Binding-site contacts:
Ligand atom C21 contacts residue HEM1 of chain 1.NA at 3.7 Å.
Ligand atom N01 contacts residue GLU321 of chain 1.D at 2.7 Å (salt-bridge).
Ligand atom F15 contacts residue MET299 of chain 1.D at 3.7 Å.
Ligand atom F15 contacts residue HEM1 of chain 1.NA at 2.9 Å.
Ligand atom C21 contacts residue TYR435 of chain 1.D at 3.4 Å (hydrophobic).
Ligand atom C07 contacts residue HEM1 of chain 1.NA at 3.6 Å.
Ligand atom F15 contacts residue VAL296 of chain 1.D at 3.6 Å.
Ligand atom C09 contacts residue GLU321 of chain 1.D at 3.2 Å.
Ligand atom C18 contacts residue HEM1 of chain 1.NA at 3.1 Å.
Ligand atom C02 contacts residue TRP316 of chain 1.D at 3.7 Å (hydrophobic).
Ligand atom C05 contacts residue VAL296 of chain 1.D at 3.6 Å (hydrophobic).
Ligand atom C15 contacts residue VAL296 of chain 1.D at 3.3 Å (hydrophobic).
Ligand atom F15 contacts residue PHE313 of chain 1.D at 3.5 Å.
Ligand atom C03 contacts residue HEM1 of chain 1.NA at 3.4 Å.
Ligand atom C07 contacts residue PRO294 of chain 1.D at 3.7 Å (hydrophobic).
Ligand atom C12 contacts residue HEM1 of chain 1.NA at 3.3 Å.
Ligand atom C11 contacts residue HEM1 of chain 1.NA at 3.5 Å.
Ligand atom C09 contacts residue HEM1 of chain 1.NA at 3.3 Å.
Ligand atom C16 contacts residue VAL296 of chain 1.D at 3.4 Å (hydrophobic).
Ligand atom C07 contacts residue GLY315 of chain 1.D at 3.4 Å.
Ligand atom C15 contacts residue HEM1 of chain 1.NA at 3.3 Å.
Ligand atom N02 contacts residue TRP316 of chain 1.D at 2.9 Å (h-bond).
Ligand atom N02 contacts residue TYR317 of chain 1.D at 3.7 Å.
Ligand atom C02 contacts residue HEM1 of chain 1.NA at 3.8 Å.
Ligand atom C14 contacts residue VAL296 of chain 1.D at 3.7 Å (hydrophobic).
Ligand atom C08 contacts residue GLU321 of chain 1.D at 3.5 Å.
Ligand atom N02 contacts residue HEM1 of chain 1.NA at 3.3 Å.
Ligand atom F16 contacts residue VAL296 of chain 1.D at 3.8 Å.
Ligand atom C06 contacts residue GLU321 of chain 1.D at 3.5 Å.
Ligand atom N01 contacts residue PRO294 of chain 1.D at 3.8 Å.
Ligand atom F16 contacts residue HEM1 of chain 1.NA at 3.2 Å.
Ligand atom C21 contacts residue PHE65 of chain 1.D at 3.7 Å (hydrophobic).
Ligand atom C07 contacts residue PHE313 of chain 1.D at 3.6 Å (hydrophobic).
Ligand atom C06 contacts residue PRO294 of chain 1.D at 3.8 Å (hydrophobic).
Ligand atom N02 contacts residue GLU321 of chain 1.D at 2.7 Å (salt-bridge).
Ligand atom C17 contacts residue HEM1 of chain 1.NA at 3.6 Å.
Ligand atom C03 contacts residue PRO294 of chain 1.D at 3.8 Å (hydrophobic).
Ligand atom C14 contacts residue HEM1 of chain 1.NA at 2.9 Å.
Ligand atom C13 contacts residue HEM1 of chain 1.NA at 3.3 Å.
Ligand atom C02 contacts residue GLU321 of chain 1.D at 3.6 Å.

Sequence of chain 1.D:
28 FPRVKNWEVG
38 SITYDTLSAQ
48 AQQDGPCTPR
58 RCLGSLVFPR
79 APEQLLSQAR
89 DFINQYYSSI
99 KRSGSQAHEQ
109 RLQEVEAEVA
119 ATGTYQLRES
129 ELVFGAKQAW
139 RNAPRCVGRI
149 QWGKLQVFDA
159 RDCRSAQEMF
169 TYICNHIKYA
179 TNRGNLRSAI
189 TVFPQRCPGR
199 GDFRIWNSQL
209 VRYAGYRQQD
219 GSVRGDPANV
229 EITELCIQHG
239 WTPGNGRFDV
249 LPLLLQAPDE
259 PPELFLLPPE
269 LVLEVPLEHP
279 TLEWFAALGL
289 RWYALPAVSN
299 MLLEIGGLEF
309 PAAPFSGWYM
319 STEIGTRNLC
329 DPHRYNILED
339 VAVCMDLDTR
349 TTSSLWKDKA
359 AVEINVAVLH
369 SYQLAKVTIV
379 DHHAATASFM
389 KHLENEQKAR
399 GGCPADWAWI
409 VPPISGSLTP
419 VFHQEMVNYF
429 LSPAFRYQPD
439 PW

A protein and the small-molecule ligand that binds it are described below.
Small molecule (SMILES): CCN(CC)CCc1cc(F)c(F)c(CCc2cc(C)cc(N)n2)c1